Sequence of chain 1.B:
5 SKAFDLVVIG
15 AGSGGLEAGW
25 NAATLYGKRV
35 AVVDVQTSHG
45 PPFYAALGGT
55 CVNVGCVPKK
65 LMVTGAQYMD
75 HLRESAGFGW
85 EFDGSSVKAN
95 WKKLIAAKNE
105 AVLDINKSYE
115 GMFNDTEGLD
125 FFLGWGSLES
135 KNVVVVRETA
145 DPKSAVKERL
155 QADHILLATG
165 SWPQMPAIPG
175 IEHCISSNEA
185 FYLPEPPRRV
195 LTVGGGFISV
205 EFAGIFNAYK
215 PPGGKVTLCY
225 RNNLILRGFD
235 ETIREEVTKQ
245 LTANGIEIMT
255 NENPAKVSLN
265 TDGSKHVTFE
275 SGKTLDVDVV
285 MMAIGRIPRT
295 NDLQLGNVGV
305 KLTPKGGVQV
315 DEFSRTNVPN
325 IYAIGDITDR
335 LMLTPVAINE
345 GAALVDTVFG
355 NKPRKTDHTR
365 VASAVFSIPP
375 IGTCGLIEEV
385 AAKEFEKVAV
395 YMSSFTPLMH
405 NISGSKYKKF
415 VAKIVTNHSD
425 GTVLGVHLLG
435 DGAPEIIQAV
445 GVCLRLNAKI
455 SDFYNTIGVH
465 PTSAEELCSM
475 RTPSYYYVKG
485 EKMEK

Binding-site contacts:
Ligand atom CAD contacts residue TRP24 of chain 1.B at 3.7 Å (hydrophobic).
Ligand atom CAC contacts residue MET116 of chain 1.B at 3.7 Å (hydrophobic).
Ligand atom CAB contacts residue LEU20 of chain 1.B at 3.9 Å (hydrophobic).
Ligand atom CAP contacts residue TYR113 of chain 1.B at 3.7 Å (hydrophobic).
Ligand atom CAU contacts residue TRP24 of chain 1.B at 4.1 Å (hydrophobic).
Ligand atom C contacts residue MET116 of chain 1.B at 4.1 Å (hydrophobic).
Ligand atom CAJ contacts residue LEU20 of chain 1.B at 4.0 Å (hydrophobic).
Ligand atom CAW contacts residue TRP24 of chain 1.B at 3.5 Å (hydrophobic).
Ligand atom CAP contacts residue MET116 of chain 1.B at 3.6 Å (hydrophobic).
Ligand atom BRA contacts residue TYR113 of chain 1.B at 3.7 Å.
Ligand atom CAB contacts residue PHE117 of chain 1.B at 4.0 Å (hydrophobic).
Ligand atom CAR contacts residue SER17 of chain 1.B at 3.8 Å.
Ligand atom CAH contacts residue TYR113 of chain 1.B at 4.1 Å (hydrophobic).
Ligand atom CAW contacts residue GLU21 of chain 1.B at 3.4 Å.
Ligand atom CAA contacts residue TRP24 of chain 1.B at 3.7 Å (hydrophobic).
Ligand atom CAS contacts residue LEU20 of chain 1.B at 4.2 Å (hydrophobic).
Ligand atom CA contacts residue TRP24 of chain 1.B at 3.8 Å (hydrophobic).
Ligand atom CAS contacts residue GLU21 of chain 1.B at 3.4 Å.
Ligand atom BRA contacts residue LEU20 of chain 1.B at 3.5 Å.
Ligand atom CAF contacts residue MET116 of chain 1.B at 3.7 Å (hydrophobic).
Ligand atom CAQ contacts residue SER17 of chain 1.B at 3.3 Å.
Ligand atom CAA contacts residue LEU20 of chain 1.B at 3.4 Å (hydrophobic).
Ligand atom CAI contacts residue LEU20 of chain 1.B at 3.6 Å (hydrophobic).
Ligand atom CAH contacts residue LEU20 of chain 1.B at 3.6 Å (hydrophobic).
Ligand atom CAU contacts residue GLU21 of chain 1.B at 3.4 Å.
Ligand atom CAE contacts residue LEU20 of chain 1.B at 4.2 Å (hydrophobic).
Ligand atom CAQ contacts residue GLU21 of chain 1.B at 4.1 Å.
Ligand atom CAF contacts residue TYR113 of chain 1.B at 3.7 Å (hydrophobic).
Ligand atom BRA contacts residue GLY16 of chain 1.B at 4.0 Å.
Ligand atom CAD contacts residue LEU20 of chain 1.B at 3.2 Å (hydrophobic).
Ligand atom CAC contacts residue TYR113 of chain 1.B at 3.8 Å (hydrophobic).
Ligand atom CAR contacts residue LEU20 of chain 1.B at 4.1 Å (hydrophobic).
Ligand atom BRA contacts residue GLY52 of chain 1.B at 3.3 Å.
Ligand atom CAI contacts residue TYR113 of chain 1.B at 3.5 Å (hydrophobic).
Ligand atom CAR contacts residue ILE342 of chain 1.B at 4.0 Å (hydrophobic).
Ligand atom CAQ contacts residue LEU20 of chain 1.B at 3.8 Å (hydrophobic).
Ligand atom BRA contacts residue SER17 of chain 1.B at 4.1 Å.
Ligand atom CAR contacts residue GLU21 of chain 1.B at 3.5 Å.
Ligand atom NAT contacts residue GLU21 of chain 1.B at 2.5 Å (salt-bridge).
Ligand atom CAQ contacts residue ILE342 of chain 1.B at 4.0 Å (hydrophobic).

The protein below binds the small molecule below.
Small molecule (SMILES): COC(=O)CN1C(C)=Nc2ccc(Br)cc2[C@@H]1c1ccccc1